Binding-site contacts:
Ligand atom C5 contacts residue ASN146 of chain 1.B at 3.6 Å.
Ligand atom O5 contacts residue SER306 of chain 1.B at 3.9 Å.
Ligand atom C5 contacts residue SER306 of chain 1.B at 3.5 Å.
Ligand atom N2 contacts residue SER307 of chain 1.B at 4.2 Å.
Ligand atom O4 contacts residue CYS305 of chain 1.B at 3.6 Å.
Ligand atom C8 contacts residue SER307 of chain 1.B at 3.2 Å.
Ligand atom N2 contacts residue ASN146 of chain 1.B at 2.6 Å (h-bond).
Ligand atom C5 contacts residue GLU95 of chain 1.B at 4.3 Å.
Ligand atom O7 contacts residue ASN146 of chain 1.B at 4.3 Å.
Ligand atom O7 contacts residue CYS305 of chain 1.B at 3.5 Å (h-bond).
Ligand atom C6 contacts residue NAG1 of chain 1.S at 3.7 Å.
Ligand atom C7 contacts residue ASN146 of chain 1.B at 3.3 Å.
Ligand atom C6 contacts residue SER306 of chain 1.B at 4.1 Å.
Ligand atom C3 contacts residue PRO96 of chain 1.B at 4.2 Å (hydrophobic).
Ligand atom C8 contacts residue ASN146 of chain 1.B at 3.4 Å.
Ligand atom O3 contacts residue GLU95 of chain 1.B at 3.7 Å.
Ligand atom C3 contacts residue ASN146 of chain 1.B at 3.6 Å.
Ligand atom C1 contacts residue ASN146 of chain 1.B at 1.4 Å.
Ligand atom C2 contacts residue ASN146 of chain 1.B at 2.1 Å.
Ligand atom C4 contacts residue GLU95 of chain 1.B at 3.5 Å.
Ligand atom C2 contacts residue PRO96 of chain 1.B at 4.1 Å (hydrophobic).
Ligand atom N2 contacts residue PRO96 of chain 1.B at 4.1 Å.
Ligand atom O7 contacts residue ASN245 of chain 1.B at 4.1 Å.
Ligand atom C7 contacts residue SER307 of chain 1.B at 3.2 Å.
Ligand atom O7 contacts residue SER307 of chain 1.B at 3.0 Å (h-bond).
Ligand atom O3 contacts residue PHE94 of chain 1.B at 4.2 Å.
Ligand atom C4 contacts residue ASN146 of chain 1.B at 4.1 Å.
Ligand atom O6 contacts residue ARG136 of chain 1.B at 4.3 Å.
Ligand atom C3 contacts residue CYS305 of chain 1.B at 4.3 Å (hydrophobic).
Ligand atom C1 contacts residue SER307 of chain 1.B at 3.8 Å.
Ligand atom C3 contacts residue GLU95 of chain 1.B at 4.3 Å.
Ligand atom C8 contacts residue LEU145 of chain 1.B at 3.5 Å (hydrophobic).
Ligand atom O3 contacts residue PRO96 of chain 1.B at 3.2 Å.
Ligand atom C2 contacts residue SER307 of chain 1.B at 4.4 Å.
Ligand atom C6 contacts residue GLU95 of chain 1.B at 3.9 Å.
Ligand atom O4 contacts residue GLU95 of chain 1.B at 2.9 Å (salt-bridge).
Ligand atom O6 contacts residue GLU95 of chain 1.B at 3.4 Å (salt-bridge).
Ligand atom O5 contacts residue ASN146 of chain 1.B at 2.4 Å (h-bond).
Ligand atom C8 contacts residue VAL138 of chain 1.B at 3.6 Å (hydrophobic).
Ligand atom C1 contacts residue SER306 of chain 1.B at 4.2 Å.

Sequence of chain 1.B:
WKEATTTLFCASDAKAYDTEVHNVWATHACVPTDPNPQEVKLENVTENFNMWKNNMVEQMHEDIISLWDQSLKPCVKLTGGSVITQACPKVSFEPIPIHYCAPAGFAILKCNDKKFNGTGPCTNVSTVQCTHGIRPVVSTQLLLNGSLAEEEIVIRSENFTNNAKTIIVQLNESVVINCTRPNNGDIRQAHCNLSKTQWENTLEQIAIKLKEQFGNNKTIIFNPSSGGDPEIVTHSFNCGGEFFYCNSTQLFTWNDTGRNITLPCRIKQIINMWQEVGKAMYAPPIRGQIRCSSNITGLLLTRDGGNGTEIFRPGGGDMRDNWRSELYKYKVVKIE

This protein binds this small molecule.
Small molecule (SMILES): CC(=O)N[C@@H]1[C@@H](O)[C@H](O)[C@@H](CO)O[C@H]1O